Binding-site contacts:
Ligand atom C4 contacts residue ASN613 of chain 1.A at 4.2 Å.
Ligand atom C1 contacts residue THR615 of chain 1.A at 4.1 Å.
Ligand atom C3 contacts residue ASN613 of chain 1.A at 3.8 Å.
Ligand atom O5 contacts residue ASN613 of chain 1.A at 2.4 Å (h-bond).
Ligand atom C7 contacts residue ASN613 of chain 1.A at 3.6 Å.
Ligand atom C6 contacts residue THR615 of chain 1.A at 3.8 Å.
Ligand atom C8 contacts residue ASN613 of chain 1.A at 3.9 Å.
Ligand atom C1 contacts residue ASN613 of chain 1.A at 1.4 Å.
Ligand atom C7 contacts residue ILE831 of chain 1.B at 4.3 Å (hydrophobic).
Ligand atom O7 contacts residue ILE831 of chain 1.B at 3.3 Å.
Ligand atom C5 contacts residue THR615 of chain 1.A at 3.7 Å.
Ligand atom O5 contacts residue THR615 of chain 1.A at 3.5 Å (h-bond).
Ligand atom O6 contacts residue GLU616 of chain 1.A at 4.2 Å.
Ligand atom O6 contacts residue THR615 of chain 1.A at 4.4 Å.
Ligand atom C2 contacts residue ASN613 of chain 1.A at 2.5 Å.
Ligand atom N2 contacts residue ASN613 of chain 1.A at 2.9 Å (h-bond).
Ligand atom C8 contacts residue GLN641 of chain 1.A at 4.3 Å.
Ligand atom C5 contacts residue ASN613 of chain 1.A at 3.7 Å.

Sequence of chain 1.B:
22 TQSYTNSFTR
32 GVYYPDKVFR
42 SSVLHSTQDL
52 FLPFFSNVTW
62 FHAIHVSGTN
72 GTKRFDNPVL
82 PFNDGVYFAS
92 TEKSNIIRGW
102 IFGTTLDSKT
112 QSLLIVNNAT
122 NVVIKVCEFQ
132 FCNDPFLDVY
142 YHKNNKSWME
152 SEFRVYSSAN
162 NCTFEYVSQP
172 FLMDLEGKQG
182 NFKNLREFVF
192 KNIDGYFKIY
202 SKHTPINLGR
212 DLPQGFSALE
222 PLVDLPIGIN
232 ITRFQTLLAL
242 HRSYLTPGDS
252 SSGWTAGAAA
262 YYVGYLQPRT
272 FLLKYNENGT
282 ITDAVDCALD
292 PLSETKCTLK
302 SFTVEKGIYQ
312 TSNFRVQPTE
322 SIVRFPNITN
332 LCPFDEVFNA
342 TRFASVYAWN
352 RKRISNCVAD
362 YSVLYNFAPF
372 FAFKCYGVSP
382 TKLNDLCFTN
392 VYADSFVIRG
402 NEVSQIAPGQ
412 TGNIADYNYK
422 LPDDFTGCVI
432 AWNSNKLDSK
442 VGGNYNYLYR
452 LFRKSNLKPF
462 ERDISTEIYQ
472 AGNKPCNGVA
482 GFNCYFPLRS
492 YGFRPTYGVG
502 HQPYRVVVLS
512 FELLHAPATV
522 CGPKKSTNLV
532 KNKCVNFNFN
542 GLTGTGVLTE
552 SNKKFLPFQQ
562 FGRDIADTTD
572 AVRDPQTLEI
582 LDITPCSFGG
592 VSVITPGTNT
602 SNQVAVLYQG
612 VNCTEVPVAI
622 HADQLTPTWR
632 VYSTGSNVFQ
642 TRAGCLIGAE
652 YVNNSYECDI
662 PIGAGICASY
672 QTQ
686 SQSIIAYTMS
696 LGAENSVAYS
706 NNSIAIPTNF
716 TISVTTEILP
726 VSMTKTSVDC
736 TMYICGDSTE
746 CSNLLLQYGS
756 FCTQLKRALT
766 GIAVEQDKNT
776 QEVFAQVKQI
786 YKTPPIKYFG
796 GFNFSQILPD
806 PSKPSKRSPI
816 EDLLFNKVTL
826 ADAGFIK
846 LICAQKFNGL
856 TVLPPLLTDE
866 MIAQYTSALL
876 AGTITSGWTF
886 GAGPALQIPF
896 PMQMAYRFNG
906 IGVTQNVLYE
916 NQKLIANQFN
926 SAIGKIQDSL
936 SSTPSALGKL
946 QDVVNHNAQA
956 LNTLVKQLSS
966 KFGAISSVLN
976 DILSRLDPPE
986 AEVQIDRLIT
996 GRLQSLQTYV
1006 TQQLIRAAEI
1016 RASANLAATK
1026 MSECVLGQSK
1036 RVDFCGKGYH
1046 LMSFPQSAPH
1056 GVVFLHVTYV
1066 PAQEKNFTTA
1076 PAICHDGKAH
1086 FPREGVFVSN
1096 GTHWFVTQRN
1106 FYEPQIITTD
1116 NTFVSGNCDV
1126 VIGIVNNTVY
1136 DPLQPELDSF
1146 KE

The small molecule below binds the protein below.
Small molecule (SMILES): CC(=O)N[C@@H]1[C@@H](O)[C@H](O)[C@@H](CO)O[C@H]1O

Sequence of chain 1.A:
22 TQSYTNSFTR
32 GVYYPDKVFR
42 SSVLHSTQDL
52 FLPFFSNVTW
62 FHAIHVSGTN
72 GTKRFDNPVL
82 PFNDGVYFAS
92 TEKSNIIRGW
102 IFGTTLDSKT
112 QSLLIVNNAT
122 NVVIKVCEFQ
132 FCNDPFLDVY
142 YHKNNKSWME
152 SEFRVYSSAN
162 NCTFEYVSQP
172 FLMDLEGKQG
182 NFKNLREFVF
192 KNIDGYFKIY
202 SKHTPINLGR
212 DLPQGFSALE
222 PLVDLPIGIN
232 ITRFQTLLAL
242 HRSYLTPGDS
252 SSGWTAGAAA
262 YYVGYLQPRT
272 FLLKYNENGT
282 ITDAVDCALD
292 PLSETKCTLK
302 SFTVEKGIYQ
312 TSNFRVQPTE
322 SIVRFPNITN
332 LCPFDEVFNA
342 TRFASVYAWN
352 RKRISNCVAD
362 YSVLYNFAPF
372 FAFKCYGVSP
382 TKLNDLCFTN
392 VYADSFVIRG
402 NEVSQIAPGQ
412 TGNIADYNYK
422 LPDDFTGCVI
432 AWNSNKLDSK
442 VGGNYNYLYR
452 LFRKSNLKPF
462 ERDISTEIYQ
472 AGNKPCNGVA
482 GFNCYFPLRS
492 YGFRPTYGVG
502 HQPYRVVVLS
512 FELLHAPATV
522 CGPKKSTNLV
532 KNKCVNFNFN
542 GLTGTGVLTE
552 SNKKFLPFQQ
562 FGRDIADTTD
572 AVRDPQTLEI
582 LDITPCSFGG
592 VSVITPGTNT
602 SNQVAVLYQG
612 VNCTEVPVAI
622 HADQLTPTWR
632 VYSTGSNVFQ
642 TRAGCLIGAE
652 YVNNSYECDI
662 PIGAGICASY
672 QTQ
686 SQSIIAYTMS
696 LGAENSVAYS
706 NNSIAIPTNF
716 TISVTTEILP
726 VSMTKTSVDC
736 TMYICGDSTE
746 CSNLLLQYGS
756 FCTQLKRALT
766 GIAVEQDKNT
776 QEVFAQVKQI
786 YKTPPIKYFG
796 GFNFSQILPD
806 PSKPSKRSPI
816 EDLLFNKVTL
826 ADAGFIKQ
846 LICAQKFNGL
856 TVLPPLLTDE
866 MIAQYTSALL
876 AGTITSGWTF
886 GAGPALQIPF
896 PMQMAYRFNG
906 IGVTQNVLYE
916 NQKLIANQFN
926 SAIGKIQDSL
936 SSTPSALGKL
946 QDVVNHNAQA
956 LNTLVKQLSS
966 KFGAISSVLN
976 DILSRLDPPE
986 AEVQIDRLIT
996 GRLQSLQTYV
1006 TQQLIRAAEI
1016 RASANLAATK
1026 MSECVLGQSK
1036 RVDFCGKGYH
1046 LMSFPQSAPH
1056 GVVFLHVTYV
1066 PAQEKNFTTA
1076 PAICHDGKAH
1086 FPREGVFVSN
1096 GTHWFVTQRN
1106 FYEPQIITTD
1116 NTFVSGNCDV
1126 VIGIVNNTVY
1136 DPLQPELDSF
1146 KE